Binding-site contacts:
Ligand atom O4 contacts residue SER247 of chain 1.B at 4.1 Å.
Ligand atom C6 contacts residue GLY246 of chain 1.B at 3.9 Å.
Ligand atom P contacts residue TYR215 of chain 1.B at 3.8 Å.
Ligand atom C5 contacts residue TYR264 of chain 1.B at 3.7 Å (hydrophobic).
Ligand atom O6 contacts residue LYS274 of chain 1.B at 3.3 Å (salt-bridge).
Ligand atom O6 contacts residue TYR264 of chain 1.B at 3.1 Å (h-bond).
Ligand atom O1 contacts residue GLU280 of chain 1.B at 3.7 Å.
Ligand atom O1P contacts residue ASN212 of chain 1.B at 2.9 Å (h-bond).
Ligand atom O1 contacts residue LEU275 of chain 1.B at 3.3 Å.
Ligand atom O4 contacts residue MET248 of chain 1.B at 3.5 Å (h-bond).
Ligand atom O1P contacts residue TYR264 of chain 1.B at 3.2 Å.
Ligand atom C3 contacts residue LEU275 of chain 1.B at 3.9 Å (hydrophobic).
Ligand atom O2P contacts residue ASN212 of chain 1.B at 3.5 Å (h-bond).
Ligand atom C5 contacts residue LYS274 of chain 1.B at 3.8 Å.
Ligand atom O2P contacts residue TYR244 of chain 1.B at 3.8 Å.
Ligand atom C1 contacts residue GLU280 of chain 1.B at 3.4 Å.
Ligand atom C6 contacts residue TYR264 of chain 1.B at 4.0 Å (hydrophobic).
Ligand atom P contacts residue TYR244 of chain 1.B at 3.9 Å.
Ligand atom O3 contacts residue SER247 of chain 1.B at 3.7 Å.
Ligand atom O4 contacts residue GLY246 of chain 1.B at 4.0 Å.
Ligand atom C3 contacts residue MET248 of chain 1.B at 3.8 Å (hydrophobic).
Ligand atom C6 contacts residue LYS274 of chain 1.B at 3.6 Å.
Ligand atom O3 contacts residue GLY246 of chain 1.B at 4.0 Å.
Ligand atom O3P contacts residue LYS274 of chain 1.B at 4.1 Å.
Ligand atom O3 contacts residue MET248 of chain 1.B at 2.9 Å (h-bond).
Ligand atom O1P contacts residue TYR244 of chain 1.B at 3.0 Å (h-bond).
Ligand atom C4 contacts residue MET248 of chain 1.B at 3.9 Å (hydrophobic).
Ligand atom P contacts residue ASN212 of chain 1.B at 3.5 Å.
Ligand atom O3P contacts residue TYR264 of chain 1.B at 3.8 Å.
Ligand atom O6 contacts residue TYR244 of chain 1.B at 4.1 Å.
Ligand atom O3P contacts residue TYR215 of chain 1.B at 2.7 Å (h-bond).
Ligand atom O3P contacts residue ASN212 of chain 1.B at 3.7 Å.
Ligand atom C1 contacts residue LEU275 of chain 1.B at 3.8 Å (hydrophobic).
Ligand atom C4 contacts residue GLY246 of chain 1.B at 3.5 Å.
Ligand atom P contacts residue TYR264 of chain 1.B at 3.6 Å.
Ligand atom O3 contacts residue ASP121 of chain 1.B at 3.3 Å (salt-bridge).
Ligand atom O1 contacts residue LYS274 of chain 1.B at 3.8 Å.
Ligand atom O4 contacts residue TYR244 of chain 1.B at 4.1 Å.
Ligand atom O1P contacts residue TYR215 of chain 1.B at 3.2 Å.
Ligand atom O5 contacts residue LYS274 of chain 1.B at 3.2 Å (salt-bridge).

A small-molecule ligand and the protein it binds are described below.
Small molecule (SMILES): O=P(O)(O)OC[C@H]1O[C@](O)(CO)[C@@H](O)[C@@H]1O

Sequence of chain 1.B:
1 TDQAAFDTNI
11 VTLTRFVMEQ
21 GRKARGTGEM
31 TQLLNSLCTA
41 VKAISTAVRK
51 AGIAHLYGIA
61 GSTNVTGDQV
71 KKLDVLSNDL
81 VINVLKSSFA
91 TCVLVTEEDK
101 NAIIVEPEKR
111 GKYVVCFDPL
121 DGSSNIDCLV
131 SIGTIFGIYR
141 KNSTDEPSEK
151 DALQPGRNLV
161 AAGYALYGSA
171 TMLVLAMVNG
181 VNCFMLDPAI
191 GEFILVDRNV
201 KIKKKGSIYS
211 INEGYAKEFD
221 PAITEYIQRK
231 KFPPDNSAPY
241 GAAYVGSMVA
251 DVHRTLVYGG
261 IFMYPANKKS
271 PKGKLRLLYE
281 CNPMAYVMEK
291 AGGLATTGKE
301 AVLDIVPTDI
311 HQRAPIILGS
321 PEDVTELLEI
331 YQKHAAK